Sequence of chain 1.A:
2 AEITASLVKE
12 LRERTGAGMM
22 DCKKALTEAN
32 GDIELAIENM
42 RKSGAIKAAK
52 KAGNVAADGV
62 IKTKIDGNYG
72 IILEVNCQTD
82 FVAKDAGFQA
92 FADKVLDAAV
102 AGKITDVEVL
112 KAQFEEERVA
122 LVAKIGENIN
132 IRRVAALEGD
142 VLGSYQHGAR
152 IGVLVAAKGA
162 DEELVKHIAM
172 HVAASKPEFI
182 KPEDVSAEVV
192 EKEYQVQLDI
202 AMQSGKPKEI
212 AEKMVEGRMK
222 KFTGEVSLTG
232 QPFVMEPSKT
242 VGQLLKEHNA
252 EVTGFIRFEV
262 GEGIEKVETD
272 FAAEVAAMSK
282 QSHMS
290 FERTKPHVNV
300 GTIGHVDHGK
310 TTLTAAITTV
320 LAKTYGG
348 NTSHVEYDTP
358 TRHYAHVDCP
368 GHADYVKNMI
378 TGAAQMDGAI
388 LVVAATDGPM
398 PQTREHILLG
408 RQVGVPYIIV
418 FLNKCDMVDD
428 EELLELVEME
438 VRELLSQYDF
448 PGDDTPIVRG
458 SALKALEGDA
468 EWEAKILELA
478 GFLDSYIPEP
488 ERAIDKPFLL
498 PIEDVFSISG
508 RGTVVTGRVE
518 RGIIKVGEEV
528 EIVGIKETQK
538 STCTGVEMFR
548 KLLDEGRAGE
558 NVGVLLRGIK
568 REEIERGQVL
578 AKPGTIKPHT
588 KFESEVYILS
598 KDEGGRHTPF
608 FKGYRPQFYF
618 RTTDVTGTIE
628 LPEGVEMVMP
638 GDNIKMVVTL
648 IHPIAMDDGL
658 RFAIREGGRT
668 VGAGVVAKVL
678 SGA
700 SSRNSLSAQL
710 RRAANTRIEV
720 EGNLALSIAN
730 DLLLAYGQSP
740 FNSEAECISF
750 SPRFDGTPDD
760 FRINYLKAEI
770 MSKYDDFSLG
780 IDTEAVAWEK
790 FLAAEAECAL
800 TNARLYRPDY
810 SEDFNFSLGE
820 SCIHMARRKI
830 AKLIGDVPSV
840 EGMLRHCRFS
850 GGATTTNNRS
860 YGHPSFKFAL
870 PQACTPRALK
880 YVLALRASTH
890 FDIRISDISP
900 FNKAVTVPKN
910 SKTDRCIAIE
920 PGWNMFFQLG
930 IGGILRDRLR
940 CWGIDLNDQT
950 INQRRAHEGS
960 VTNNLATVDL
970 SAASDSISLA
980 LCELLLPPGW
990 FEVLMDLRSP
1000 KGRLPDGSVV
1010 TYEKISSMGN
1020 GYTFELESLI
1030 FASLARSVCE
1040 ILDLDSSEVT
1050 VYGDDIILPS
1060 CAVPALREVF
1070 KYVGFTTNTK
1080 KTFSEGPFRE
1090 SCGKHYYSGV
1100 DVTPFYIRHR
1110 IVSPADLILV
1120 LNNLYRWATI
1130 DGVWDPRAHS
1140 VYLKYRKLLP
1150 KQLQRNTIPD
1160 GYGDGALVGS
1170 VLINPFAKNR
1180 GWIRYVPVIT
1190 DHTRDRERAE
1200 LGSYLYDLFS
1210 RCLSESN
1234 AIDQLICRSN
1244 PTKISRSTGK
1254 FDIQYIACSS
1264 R

A protein and the small-molecule ligand that binds it are described below.
Small molecule (SMILES): Nc1ccn([C@@H]2O[C@H](CO[P](=O)(O)O[C@H]3[C@@H](O)[C@H](n4ccc(N)nc4=O)O[C@@H]3CO[P](=O)(O)O[C@H]3[C@@H](O)[C@H](n4ccc(=O)[nH]c4=O)O[C@@H]3CO[P](=O)(O)O[C@H]3[C@@H](O)[C@H](n4cnc5c(=O)nc(N)[nH]c54)O[C@@H]3CO[P](=O)(O)O[C@H]3[C@@H](O)[C@H](n4cnc5c(=O)nc(N)[nH]c54)O[C@@H]3CO[P](=O)(O)O[C@H]3[C@@H](O)[C@H](n4cnc5c(=O)nc(N)[nH]c54)O[C@@H]3CO)[C@@H](O[P](=O)(O)OC[C@H]3O[C@@H](n4cnc5c(N)ncnc54)[C@H](O)[C@@H]3O)[C@H]2O)c(=O)n1

Binding-site contacts:
Ligand atom OP1 contacts residue ASP968 of chain 1.A at 2.5 Å (salt-bridge).
Ligand atom O2' contacts residue GLU1026 of chain 1.A at 3.0 Å (salt-bridge).
Ligand atom OP2 contacts residue CA1 of chain 1.E at 2.8 Å.
Ligand atom N2 contacts residue C9 of chain 1.C at 2.8 Å (h-bond).
Ligand atom O3' contacts residue ASP1053 of chain 1.A at 2.7 Å (salt-bridge).
Ligand atom O2' contacts residue ASP1053 of chain 1.A at 3.1 Å (salt-bridge).
Ligand atom C5 contacts residue ARG914 of chain 1.A at 3.2 Å.
Ligand atom O3' contacts residue ALA972 of chain 1.A at 3.0 Å.
Ligand atom N3 contacts residue A8 of chain 1.C at 2.8 Å (h-bond).
Ligand atom O2' contacts residue GLN948 of chain 1.A at 2.6 Å (h-bond).
Ligand atom C4' contacts residue ASP1053 of chain 1.A at 3.0 Å.
Ligand atom O2 contacts residue G6 of chain 1.C at 2.8 Å (h-bond).
Ligand atom OP1 contacts residue ARG1107 of chain 1.A at 3.3 Å (salt-bridge).
Ligand atom O3' contacts residue GLY1092 of chain 1.A at 3.2 Å (h-bond).
Ligand atom O6 contacts residue C10 of chain 1.C at 3.1 Å (h-bond).
Ligand atom N1 contacts residue C10 of chain 1.C at 3.1 Å (h-bond).
Ligand atom OP1 contacts residue ASP1053 of chain 1.A at 2.8 Å (salt-bridge).
Ligand atom N6 contacts residue ARG914 of chain 1.A at 3.3 Å (salt-bridge).
Ligand atom C2 contacts residue G7 of chain 1.C at 3.0 Å.
Ligand atom N3 contacts residue G6 of chain 1.C at 3.0 Å (h-bond).
Ligand atom N6 contacts residue U5 of chain 1.C at 3.2 Å (h-bond).
Ligand atom O2' contacts residue TYR1051 of chain 1.A at 3.1 Å (h-bond).
Ligand atom N2 contacts residue A12 of chain 1.C at 3.3 Å.
Ligand atom C8 contacts residue ARG914 of chain 1.A at 3.2 Å.
Ligand atom C5' contacts residue ARG1107 of chain 1.A at 3.3 Å.
Ligand atom O2 contacts residue G7 of chain 1.C at 2.6 Å (h-bond).
Ligand atom C4' contacts residue ASP1054 of chain 1.A at 3.2 Å.
Ligand atom C5' contacts residue ASP1054 of chain 1.A at 3.0 Å.
Ligand atom C2 contacts residue G6 of chain 1.C at 3.2 Å.
Ligand atom O2 contacts residue A8 of chain 1.C at 3.0 Å (h-bond).
Ligand atom OP1 contacts residue CA1 of chain 1.E at 3.3 Å.
Ligand atom C5' contacts residue ASP1190 of chain 1.A at 3.3 Å.
Ligand atom C2 contacts residue MET1017 of chain 1.A at 2.7 Å (hydrophobic).
Ligand atom O6 contacts residue C11 of chain 1.C at 3.2 Å (h-bond).
Ligand atom N7 contacts residue ARG914 of chain 1.A at 3.0 Å (salt-bridge).
Ligand atom N2 contacts residue C10 of chain 1.C at 2.8 Å (h-bond).
Ligand atom O4 contacts residue A8 of chain 1.C at 3.0 Å (h-bond).
Ligand atom N1 contacts residue C11 of chain 1.C at 3.1 Å (h-bond).
Ligand atom N1 contacts residue MET1017 of chain 1.A at 3.0 Å.
Ligand atom O6 contacts residue A8 of chain 1.C at 3.1 Å (h-bond).